Binding-site contacts:
Ligand atom C25 contacts residue GLU26 of chain 1.C at 3.7 Å.
Ligand atom N09 contacts residue ILE28 of chain 1.C at 3.7 Å.
Ligand atom CL01 contacts residue ARG22 of chain 1.C at 3.4 Å.
Ligand atom C14 contacts residue TYR62 of chain 1.C at 3.8 Å (hydrophobic).
Ligand atom C10 contacts residue TYR62 of chain 1.C at 3.2 Å (hydrophobic).
Ligand atom N19 contacts residue ILE44 of chain 1.B at 3.7 Å.
Ligand atom C03 contacts residue GLU26 of chain 1.C at 3.7 Å.
Ligand atom C18 contacts residue ILE44 of chain 1.B at 3.8 Å (hydrophobic).
Ligand atom C20 contacts residue LEU114 of chain 1.C at 3.8 Å (hydrophobic).
Ligand atom C24 contacts residue TYR62 of chain 1.C at 3.2 Å (hydrophobic).
Ligand atom C23 contacts residue TYR62 of chain 1.C at 3.4 Å (hydrophobic).
Ligand atom C16 contacts residue TYR62 of chain 1.C at 3.3 Å (hydrophobic).
Ligand atom C15 contacts residue TYR62 of chain 1.C at 3.8 Å (hydrophobic).
Ligand atom C25 contacts residue HIS60 of chain 1.C at 3.5 Å.
Ligand atom C11 contacts residue TYR62 of chain 1.C at 3.2 Å (hydrophobic).
Ligand atom N19 contacts residue VAL92 of chain 1.C at 3.3 Å.
Ligand atom CL01 contacts residue LEU23 of chain 1.C at 3.5 Å.
Ligand atom O28 contacts residue LEU48 of chain 1.B at 3.7 Å.
Ligand atom C22 contacts residue TYR82 of chain 1.B at 3.4 Å (hydrophobic).
Ligand atom C03 contacts residue ARG22 of chain 1.C at 3.7 Å.
Ligand atom C18 contacts residue TYR62 of chain 1.C at 3.6 Å (hydrophobic).
Ligand atom C24 contacts residue HIS60 of chain 1.C at 3.3 Å.
Ligand atom C30 contacts residue LEU48 of chain 1.B at 3.8 Å (hydrophobic).
Ligand atom C12 contacts residue TYR62 of chain 1.C at 3.2 Å (hydrophobic).
Ligand atom C18 contacts residue VAL92 of chain 1.C at 3.4 Å (hydrophobic).
Ligand atom O26 contacts residue GLU26 of chain 1.C at 3.5 Å.
Ligand atom N19 contacts residue TYR62 of chain 1.C at 3.2 Å.
Ligand atom C25 contacts residue ILE28 of chain 1.C at 3.5 Å (hydrophobic).
Ligand atom C21 contacts residue TYR82 of chain 1.B at 3.6 Å (hydrophobic).
Ligand atom C30 contacts residue LEU23 of chain 1.C at 3.5 Å (hydrophobic).
Ligand atom C04 contacts residue SER52 of chain 1.B at 3.2 Å.
Ligand atom CL01 contacts residue PHE49 of chain 1.B at 3.7 Å.
Ligand atom C23 contacts residue TRP90 of chain 1.C at 3.4 Å (hydrophobic).
Ligand atom C17 contacts residue LEU48 of chain 1.B at 3.7 Å (hydrophobic).
Ligand atom C03 contacts residue SER52 of chain 1.B at 3.6 Å.
Ligand atom N13 contacts residue TYR62 of chain 1.C at 2.8 Å (h-bond).
Ligand atom C20 contacts residue THR79 of chain 1.B at 3.6 Å.
Ligand atom C04 contacts residue GLU26 of chain 1.C at 3.2 Å.
Ligand atom C14 contacts residue TRP90 of chain 1.C at 3.6 Å (hydrophobic).
Ligand atom C29 contacts residue LEU48 of chain 1.B at 3.7 Å (hydrophobic).

A small-molecule ligand and the protein it binds are described below.
Small molecule (SMILES): Cn1c2c(c(=O)n(Cc3ccc(Cl)cc3)c1=O)CN(Cc1cccc(C#N)c1)CC2

Sequence of chain 1.C:
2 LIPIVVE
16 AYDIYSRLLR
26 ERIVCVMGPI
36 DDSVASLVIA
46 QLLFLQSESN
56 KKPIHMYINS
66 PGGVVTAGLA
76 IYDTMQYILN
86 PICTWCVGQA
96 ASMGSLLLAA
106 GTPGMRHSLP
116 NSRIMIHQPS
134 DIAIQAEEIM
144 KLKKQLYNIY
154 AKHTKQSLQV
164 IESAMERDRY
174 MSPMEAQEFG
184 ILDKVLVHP

Sequence of chain 1.B:
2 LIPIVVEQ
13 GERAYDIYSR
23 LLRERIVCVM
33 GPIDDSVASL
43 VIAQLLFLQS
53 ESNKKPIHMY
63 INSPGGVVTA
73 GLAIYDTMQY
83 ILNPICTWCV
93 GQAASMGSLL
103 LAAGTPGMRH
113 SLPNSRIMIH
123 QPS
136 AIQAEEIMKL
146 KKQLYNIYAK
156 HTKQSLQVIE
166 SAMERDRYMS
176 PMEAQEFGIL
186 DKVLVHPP